A small-molecule ligand and the protein it binds are described below.
Small molecule (SMILES): N[C@@H](Cc1ccccc1)C(=O)O

Binding-site contacts:
Ligand atom O contacts residue LEU308 of chain 1.A at 4.2 Å.
Ligand atom CD1 contacts residue GLU114 of chain 1.A at 3.8 Å.
Ligand atom C contacts residue GLN310 of chain 1.A at 3.6 Å.
Ligand atom CD1 contacts residue ASN151 of chain 1.A at 3.6 Å.
Ligand atom CD2 contacts residue ALA239 of chain 1.A at 4.2 Å (hydrophobic).
Ligand atom CE1 contacts residue GLU114 of chain 1.A at 4.0 Å.
Ligand atom N contacts residue ASN151 of chain 1.A at 3.7 Å.
Ligand atom CB contacts residue GLU114 of chain 1.A at 4.1 Å.
Ligand atom CE2 contacts residue ALA239 of chain 1.A at 3.9 Å (hydrophobic).
Ligand atom CZ contacts residue ALA239 of chain 1.A at 3.7 Å (hydrophobic).
Ligand atom CB contacts residue SER60 of chain 1.A at 4.0 Å.
Ligand atom N contacts residue GLU114 of chain 1.A at 2.6 Å (salt-bridge).
Ligand atom OXT contacts residue SER60 of chain 1.A at 3.0 Å (h-bond).
Ligand atom C contacts residue SER60 of chain 1.A at 3.2 Å.
Ligand atom CE2 contacts residue PHE234 of chain 1.A at 3.6 Å (hydrophobic).
Ligand atom O contacts residue GLN310 of chain 1.A at 2.7 Å (h-bond).
Ligand atom CZ contacts residue GLU114 of chain 1.A at 4.0 Å.
Ligand atom CE1 contacts residue ALA239 of chain 1.A at 3.9 Å (hydrophobic).
Ligand atom CD2 contacts residue ILE311 of chain 1.A at 4.1 Å (hydrophobic).
Ligand atom CA contacts residue GLN310 of chain 1.A at 3.2 Å.
Ligand atom CB contacts residue GLN310 of chain 1.A at 3.9 Å.
Ligand atom OXT contacts residue PHE282 of chain 1.A at 4.0 Å.
Ligand atom CE1 contacts residue PHE113 of chain 1.A at 3.6 Å (hydrophobic).
Ligand atom CZ contacts residue PHE113 of chain 1.A at 4.2 Å (hydrophobic).
Ligand atom CE2 contacts residue GLU114 of chain 1.A at 3.8 Å.
Ligand atom CG contacts residue GLU114 of chain 1.A at 3.5 Å.
Ligand atom CZ contacts residue PHE234 of chain 1.A at 3.8 Å (hydrophobic).
Ligand atom N contacts residue TYR149 of chain 1.A at 4.3 Å.
Ligand atom O contacts residue ALA59 of chain 1.A at 3.3 Å.
Ligand atom OXT contacts residue TYR149 of chain 1.A at 3.1 Å (h-bond).
Ligand atom C contacts residue TYR149 of chain 1.A at 4.0 Å (hydrophobic).
Ligand atom CA contacts residue GLU114 of chain 1.A at 3.4 Å.
Ligand atom CD2 contacts residue GLN310 of chain 1.A at 4.0 Å.
Ligand atom CA contacts residue SER60 of chain 1.A at 4.2 Å.
Ligand atom CD2 contacts residue GLU114 of chain 1.A at 3.5 Å.
Ligand atom O contacts residue GLY309 of chain 1.A at 3.4 Å.
Ligand atom CB contacts residue ALA242 of chain 1.A at 4.0 Å (hydrophobic).
Ligand atom O contacts residue SER60 of chain 1.A at 3.0 Å (h-bond).
Ligand atom CB contacts residue ASN151 of chain 1.A at 4.3 Å.
Ligand atom CD1 contacts residue ALA239 of chain 1.A at 4.1 Å (hydrophobic).

Sequence of chain 1.A:
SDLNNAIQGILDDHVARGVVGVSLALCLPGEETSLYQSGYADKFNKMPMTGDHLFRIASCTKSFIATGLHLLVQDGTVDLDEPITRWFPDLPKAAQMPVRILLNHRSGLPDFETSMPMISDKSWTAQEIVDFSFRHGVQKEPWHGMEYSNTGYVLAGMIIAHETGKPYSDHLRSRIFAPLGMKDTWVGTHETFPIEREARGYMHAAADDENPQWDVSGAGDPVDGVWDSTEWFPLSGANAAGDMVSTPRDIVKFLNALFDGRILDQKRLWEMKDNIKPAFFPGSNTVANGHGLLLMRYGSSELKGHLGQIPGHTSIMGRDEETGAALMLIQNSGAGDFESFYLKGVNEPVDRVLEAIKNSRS